The protein below binds the small molecule below.
Small molecule (SMILES): CC[C@@H]1C(=O)N(C)c2cnc(N(C)c3ccc(C(=O)NC4CCN(C)CC4)cc3OC)nc2N1C1CCCC1

Sequence of chain 1.A:
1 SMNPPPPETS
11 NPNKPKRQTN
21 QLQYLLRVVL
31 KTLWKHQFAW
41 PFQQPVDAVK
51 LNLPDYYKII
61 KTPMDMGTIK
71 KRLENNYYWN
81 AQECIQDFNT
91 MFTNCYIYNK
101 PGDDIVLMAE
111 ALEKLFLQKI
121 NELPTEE

Binding-site contacts:
Ligand atom C16 contacts residue LEU51 of chain 1.A at 3.9 Å (hydrophobic).
Ligand atom C36 contacts residue TRP40 of chain 1.A at 3.5 Å (hydrophobic).
Ligand atom C12 contacts residue LEU51 of chain 1.A at 3.9 Å (hydrophobic).
Ligand atom C30 contacts residue PRO41 of chain 1.A at 3.9 Å (hydrophobic).
Ligand atom C12 contacts residue ASP47 of chain 1.A at 3.9 Å.
Ligand atom C36 contacts residue GLN44 of chain 1.A at 3.4 Å.
Ligand atom C33 contacts residue PRO41 of chain 1.A at 3.0 Å (hydrophobic).
Ligand atom C36 contacts residue PRO41 of chain 1.A at 3.9 Å (hydrophobic).
Ligand atom N06 contacts residue GLN44 of chain 1.A at 3.6 Å.
Ligand atom O37 contacts residue GLN44 of chain 1.A at 3.9 Å.
Ligand atom C08 contacts residue GLN44 of chain 1.A at 3.4 Å.
Ligand atom N29 contacts residue ILE105 of chain 1.A at 3.9 Å.
Ligand atom O11 contacts residue LEU51 of chain 1.A at 3.5 Å.
Ligand atom C26 contacts residue TYR98 of chain 1.A at 3.8 Å (hydrophobic).
Ligand atom N19 contacts residue ILE105 of chain 1.A at 3.8 Å.
Ligand atom C07 contacts residue GLN44 of chain 1.A at 3.4 Å.
Ligand atom C18 contacts residue ILE105 of chain 1.A at 4.0 Å (hydrophobic).
Ligand atom C26 contacts residue ASN99 of chain 1.A at 3.7 Å.
Ligand atom C25 contacts residue ILE105 of chain 1.A at 3.9 Å (hydrophobic).
Ligand atom C27 contacts residue TYR56 of chain 1.A at 3.8 Å (hydrophobic).
Ligand atom C32 contacts residue ILE105 of chain 1.A at 4.0 Å (hydrophobic).
Ligand atom C27 contacts residue VAL46 of chain 1.A at 3.7 Å (hydrophobic).
Ligand atom N34 contacts residue PRO41 of chain 1.A at 3.4 Å (h-bond).
Ligand atom C35 contacts residue PRO41 of chain 1.A at 3.5 Å (hydrophobic).
Ligand atom C28 contacts residue ILE105 of chain 1.A at 3.7 Å (hydrophobic).
Ligand atom O31 contacts residue ASN99 of chain 1.A at 3.0 Å (h-bond).
Ligand atom C28 contacts residue ASN99 of chain 1.A at 3.8 Å.
Ligand atom C35 contacts residue TRP40 of chain 1.A at 3.5 Å (hydrophobic).
Ligand atom O31 contacts residue CYS95 of chain 1.A at 4.0 Å.
Ligand atom C27 contacts residue LEU51 of chain 1.A at 3.9 Å (hydrophobic).
Ligand atom C21 contacts residue ILE105 of chain 1.A at 4.0 Å (hydrophobic).
Ligand atom N14 contacts residue LEU51 of chain 1.A at 4.0 Å.
Ligand atom C05 contacts residue GLN44 of chain 1.A at 3.9 Å.
Ligand atom C15 contacts residue LEU51 of chain 1.A at 3.7 Å (hydrophobic).
Ligand atom C25 contacts residue ASN99 of chain 1.A at 3.5 Å.
Ligand atom C30 contacts residue VAL46 of chain 1.A at 3.9 Å (hydrophobic).
Ligand atom O31 contacts residue ILE105 of chain 1.A at 3.9 Å.
Ligand atom N17 contacts residue LEU51 of chain 1.A at 3.9 Å.
Ligand atom C30 contacts residue PHE42 of chain 1.A at 3.8 Å (hydrophobic).
Ligand atom C27 contacts residue LEU53 of chain 1.A at 3.8 Å (hydrophobic).